This small molecule binds to this protein.
Small molecule (SMILES): Nc1ccn([C@H]2C[C@H](O)[C@@H](CO[P](=O)(O)C(F)(F)[P](=O)(O)OP(=O)(O)O)O2)c(=O)n1

Binding-site contacts:
Ligand atom N3 contacts residue ASP276 of chain 1.B at 3.7 Å.
Ligand atom O2 contacts residue ASN279 of chain 1.B at 3.3 Å (h-bond).
Ligand atom O1A contacts residue ASP192 of chain 1.B at 2.8 Å (salt-bridge).
Ligand atom C3A contacts residue MN1 of chain 1.L at 3.6 Å.
Ligand atom O2 contacts residue TYR271 of chain 1.B at 3.2 Å.
Ligand atom O3' contacts residue GLY274 of chain 1.B at 3.2 Å (h-bond).
Ligand atom O3B contacts residue SER180 of chain 1.B at 3.6 Å.
Ligand atom O1A contacts residue ASP190 of chain 1.B at 3.1 Å (salt-bridge).
Ligand atom O3G contacts residue GLY189 of chain 1.B at 3.4 Å (h-bond).
Ligand atom O3' contacts residue PHE272 of chain 1.B at 2.9 Å (h-bond).
Ligand atom O3' contacts residue GLY179 of chain 1.B at 3.7 Å.
Ligand atom O1B contacts residue ARG183 of chain 1.B at 2.9 Å (salt-bridge).
Ligand atom O2B contacts residue ASP192 of chain 1.B at 2.8 Å (salt-bridge).
Ligand atom C3' contacts residue PHE272 of chain 1.B at 3.7 Å (hydrophobic).
Ligand atom O1A contacts residue MN1 of chain 1.L at 2.2 Å.
Ligand atom O3G contacts residue ASP190 of chain 1.B at 2.9 Å (salt-bridge).
Ligand atom P1 contacts residue MN1 of chain 1.K at 3.3 Å.
Ligand atom P3 contacts residue SER180 of chain 1.B at 3.6 Å.
Ligand atom C5' contacts residue ASP192 of chain 1.B at 3.5 Å.
Ligand atom O1A contacts residue MN1 of chain 1.K at 2.2 Å.
Ligand atom O2A contacts residue MN1 of chain 1.K at 3.5 Å.
Ligand atom P3 contacts residue GLY189 of chain 1.B at 3.5 Å.
Ligand atom O3G contacts residue MN1 of chain 1.L at 2.1 Å.
Ligand atom O2B contacts residue MN1 of chain 1.L at 2.0 Å.
Ligand atom C4' contacts residue PHE272 of chain 1.B at 3.5 Å (hydrophobic).
Ligand atom O2G contacts residue GLY189 of chain 1.B at 2.6 Å (h-bond).
Ligand atom O2G contacts residue SER188 of chain 1.B at 3.5 Å.
Ligand atom O2B contacts residue GLY179 of chain 1.B at 3.4 Å.
Ligand atom O2B contacts residue SER180 of chain 1.B at 3.3 Å (h-bond).
Ligand atom O3' contacts residue THR273 of chain 1.B at 3.2 Å.
Ligand atom O3' contacts residue ARG183 of chain 1.B at 3.6 Å.
Ligand atom O2G contacts residue SER180 of chain 1.B at 2.7 Å (h-bond).
Ligand atom O2G contacts residue ARG149 of chain 1.B at 3.6 Å (salt-bridge).
Ligand atom O3B contacts residue MN1 of chain 1.L at 3.6 Å.
Ligand atom P3 contacts residue MN1 of chain 1.L at 3.3 Å.
Ligand atom P1 contacts residue MN1 of chain 1.L at 3.4 Å.
Ligand atom C2' contacts residue TYR271 of chain 1.B at 3.5 Å (hydrophobic).
Ligand atom C2' contacts residue GLY274 of chain 1.B at 3.7 Å.
Ligand atom C4 contacts residue ASP276 of chain 1.B at 3.6 Å.
Ligand atom P2 contacts residue MN1 of chain 1.L at 3.1 Å.

Sequence of chain 1.B:
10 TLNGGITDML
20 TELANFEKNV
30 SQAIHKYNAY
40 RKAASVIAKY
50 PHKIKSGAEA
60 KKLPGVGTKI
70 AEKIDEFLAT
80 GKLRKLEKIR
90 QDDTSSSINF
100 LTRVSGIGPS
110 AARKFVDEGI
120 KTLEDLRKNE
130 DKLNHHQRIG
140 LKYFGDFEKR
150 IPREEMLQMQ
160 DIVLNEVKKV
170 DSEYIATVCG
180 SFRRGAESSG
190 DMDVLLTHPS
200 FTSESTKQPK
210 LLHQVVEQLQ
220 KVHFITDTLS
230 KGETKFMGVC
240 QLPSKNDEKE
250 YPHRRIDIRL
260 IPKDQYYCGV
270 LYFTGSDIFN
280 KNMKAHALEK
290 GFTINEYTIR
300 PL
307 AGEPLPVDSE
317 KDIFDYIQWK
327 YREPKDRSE